Binding-site contacts:
Ligand atom O7 contacts residue ASN182 of chain 1.C at 3.6 Å.
Ligand atom C7 contacts residue ASN182 of chain 1.C at 3.5 Å.
Ligand atom C5 contacts residue ASN182 of chain 1.C at 3.6 Å.
Ligand atom O7 contacts residue ASN197 of chain 1.C at 3.4 Å (h-bond).
Ligand atom C1 contacts residue ASN182 of chain 1.C at 1.4 Å.
Ligand atom C2 contacts residue ASN182 of chain 1.C at 2.4 Å.
Ligand atom C3 contacts residue ASN182 of chain 1.C at 3.7 Å.
Ligand atom C4 contacts residue ASN182 of chain 1.C at 4.2 Å.
Ligand atom O5 contacts residue ASN182 of chain 1.C at 2.4 Å (h-bond).
Ligand atom N2 contacts residue ASN182 of chain 1.C at 2.9 Å (h-bond).
Ligand atom C7 contacts residue ASN197 of chain 1.C at 4.0 Å.
Ligand atom C8 contacts residue ASN197 of chain 1.C at 4.3 Å.
Ligand atom O6 contacts residue LEU210 of chain 1.C at 4.1 Å.

This small molecule binds to this protein.
Small molecule (SMILES): CC(=O)N[C@@H]1[C@@H](O)[C@H](O)[C@@H](CO)O[C@H]1O

Sequence of chain 1.C:
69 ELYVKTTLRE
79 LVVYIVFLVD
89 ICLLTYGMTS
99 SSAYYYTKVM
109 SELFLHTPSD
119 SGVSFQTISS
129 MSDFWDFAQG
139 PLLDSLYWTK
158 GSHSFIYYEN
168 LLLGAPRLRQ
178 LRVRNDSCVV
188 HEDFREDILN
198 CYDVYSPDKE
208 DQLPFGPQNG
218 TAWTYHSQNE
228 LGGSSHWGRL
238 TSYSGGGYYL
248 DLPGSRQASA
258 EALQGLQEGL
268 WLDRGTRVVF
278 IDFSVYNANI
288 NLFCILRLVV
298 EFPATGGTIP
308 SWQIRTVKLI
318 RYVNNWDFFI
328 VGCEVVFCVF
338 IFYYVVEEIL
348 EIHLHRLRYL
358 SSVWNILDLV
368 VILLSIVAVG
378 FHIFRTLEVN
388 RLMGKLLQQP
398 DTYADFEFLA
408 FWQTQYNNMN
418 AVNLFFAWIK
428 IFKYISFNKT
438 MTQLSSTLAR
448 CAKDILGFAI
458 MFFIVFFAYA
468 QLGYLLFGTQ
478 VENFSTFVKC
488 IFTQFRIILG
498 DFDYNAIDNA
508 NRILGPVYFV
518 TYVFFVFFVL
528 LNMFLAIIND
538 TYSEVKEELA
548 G